Binding-site contacts:
Ligand atom C7 contacts residue GLN137 of chain 1.B at 4.3 Å.
Ligand atom C3 contacts residue GLY139 of chain 1.B at 4.5 Å.
Ligand atom C8 contacts residue GLY139 of chain 1.B at 4.0 Å.
Ligand atom C8 contacts residue GLN137 of chain 1.B at 3.4 Å.
Ligand atom C7 contacts residue ASN55 of chain 1.B at 3.3 Å.
Ligand atom C5 contacts residue ASN55 of chain 1.B at 3.6 Å.
Ligand atom C7 contacts residue GLY139 of chain 1.B at 4.3 Å.
Ligand atom O6 contacts residue ASN55 of chain 1.B at 4.3 Å.
Ligand atom N2 contacts residue ASN55 of chain 1.B at 2.5 Å (h-bond).
Ligand atom O3 contacts residue GLY139 of chain 1.B at 3.9 Å.
Ligand atom C2 contacts residue ASN55 of chain 1.B at 2.0 Å.
Ligand atom C1 contacts residue ASP140 of chain 1.B at 3.8 Å.
Ligand atom N2 contacts residue ASP140 of chain 1.B at 2.4 Å (salt-bridge).
Ligand atom O3 contacts residue ASN55 of chain 1.B at 4.3 Å.
Ligand atom C8 contacts residue ASP140 of chain 1.B at 3.0 Å.
Ligand atom O7 contacts residue ASN55 of chain 1.B at 3.7 Å.
Ligand atom C1 contacts residue ASN55 of chain 1.B at 1.4 Å.
Ligand atom O5 contacts residue ASN55 of chain 1.B at 2.4 Å (h-bond).
Ligand atom C8 contacts residue ASN55 of chain 1.B at 4.4 Å.
Ligand atom C3 contacts residue ASN55 of chain 1.B at 3.4 Å.
Ligand atom C4 contacts residue ASN55 of chain 1.B at 3.9 Å.
Ligand atom C7 contacts residue CYS138 of chain 1.B at 4.4 Å (hydrophobic).
Ligand atom C3 contacts residue ASP140 of chain 1.B at 3.9 Å.
Ligand atom C2 contacts residue ASP140 of chain 1.B at 3.5 Å.
Ligand atom C7 contacts residue ASP140 of chain 1.B at 3.1 Å.
Ligand atom C8 contacts residue CYS138 of chain 1.B at 3.3 Å (hydrophobic).
Ligand atom O7 contacts residue ASP140 of chain 1.B at 4.3 Å.

Sequence of chain 1.B:
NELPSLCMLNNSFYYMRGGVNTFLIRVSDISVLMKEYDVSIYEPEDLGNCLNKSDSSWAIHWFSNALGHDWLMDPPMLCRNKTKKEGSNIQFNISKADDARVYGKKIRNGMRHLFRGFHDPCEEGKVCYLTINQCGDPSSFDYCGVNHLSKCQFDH

This small molecule binds to this protein.
Small molecule (SMILES): CC(=O)N[C@@H]1[C@@H](O)[C@H](O)[C@@H](CO)O[C@H]1O